Binding-site contacts:
Ligand atom O5 contacts residue ASN703 of chain 1.B at 2.3 Å (h-bond).
Ligand atom O6 contacts residue PHE704 of chain 1.B at 4.2 Å.
Ligand atom C3 contacts residue ASN703 of chain 1.B at 3.7 Å.
Ligand atom C7 contacts residue ASN703 of chain 1.B at 3.3 Å.
Ligand atom C1 contacts residue ASN703 of chain 1.B at 1.4 Å.
Ligand atom C5 contacts residue LEU908 of chain 1.B at 4.3 Å (hydrophobic).
Ligand atom C8 contacts residue ASN703 of chain 1.B at 4.4 Å.
Ligand atom O5 contacts residue GLN1057 of chain 1.B at 4.1 Å.
Ligand atom C8 contacts residue GLN912 of chain 1.B at 4.4 Å.
Ligand atom N2 contacts residue ASN703 of chain 1.B at 2.8 Å (h-bond).
Ligand atom O7 contacts residue GLN1057 of chain 1.B at 3.8 Å.
Ligand atom O7 contacts residue ASN703 of chain 1.B at 3.4 Å (h-bond).
Ligand atom O6 contacts residue GLN912 of chain 1.B at 4.2 Å.
Ligand atom C6 contacts residue ASN703 of chain 1.B at 4.3 Å.
Ligand atom C3 contacts residue LEU908 of chain 1.B at 4.3 Å (hydrophobic).
Ligand atom C2 contacts residue ASN703 of chain 1.B at 2.4 Å.
Ligand atom O6 contacts residue ASN703 of chain 1.B at 3.6 Å (h-bond).
Ligand atom C5 contacts residue ASN703 of chain 1.B at 3.6 Å.
Ligand atom C4 contacts residue ASN703 of chain 1.B at 4.2 Å.

This small molecule binds to this protein.
Small molecule (SMILES): CC(=O)N[C@H]1[C@H](O[C@H]2[C@H](O)[C@@H](NC(C)=O)CO[C@@H]2CO)O[C@H](CO)[C@@H](O)[C@@H]1O

Sequence of chain 1.B:
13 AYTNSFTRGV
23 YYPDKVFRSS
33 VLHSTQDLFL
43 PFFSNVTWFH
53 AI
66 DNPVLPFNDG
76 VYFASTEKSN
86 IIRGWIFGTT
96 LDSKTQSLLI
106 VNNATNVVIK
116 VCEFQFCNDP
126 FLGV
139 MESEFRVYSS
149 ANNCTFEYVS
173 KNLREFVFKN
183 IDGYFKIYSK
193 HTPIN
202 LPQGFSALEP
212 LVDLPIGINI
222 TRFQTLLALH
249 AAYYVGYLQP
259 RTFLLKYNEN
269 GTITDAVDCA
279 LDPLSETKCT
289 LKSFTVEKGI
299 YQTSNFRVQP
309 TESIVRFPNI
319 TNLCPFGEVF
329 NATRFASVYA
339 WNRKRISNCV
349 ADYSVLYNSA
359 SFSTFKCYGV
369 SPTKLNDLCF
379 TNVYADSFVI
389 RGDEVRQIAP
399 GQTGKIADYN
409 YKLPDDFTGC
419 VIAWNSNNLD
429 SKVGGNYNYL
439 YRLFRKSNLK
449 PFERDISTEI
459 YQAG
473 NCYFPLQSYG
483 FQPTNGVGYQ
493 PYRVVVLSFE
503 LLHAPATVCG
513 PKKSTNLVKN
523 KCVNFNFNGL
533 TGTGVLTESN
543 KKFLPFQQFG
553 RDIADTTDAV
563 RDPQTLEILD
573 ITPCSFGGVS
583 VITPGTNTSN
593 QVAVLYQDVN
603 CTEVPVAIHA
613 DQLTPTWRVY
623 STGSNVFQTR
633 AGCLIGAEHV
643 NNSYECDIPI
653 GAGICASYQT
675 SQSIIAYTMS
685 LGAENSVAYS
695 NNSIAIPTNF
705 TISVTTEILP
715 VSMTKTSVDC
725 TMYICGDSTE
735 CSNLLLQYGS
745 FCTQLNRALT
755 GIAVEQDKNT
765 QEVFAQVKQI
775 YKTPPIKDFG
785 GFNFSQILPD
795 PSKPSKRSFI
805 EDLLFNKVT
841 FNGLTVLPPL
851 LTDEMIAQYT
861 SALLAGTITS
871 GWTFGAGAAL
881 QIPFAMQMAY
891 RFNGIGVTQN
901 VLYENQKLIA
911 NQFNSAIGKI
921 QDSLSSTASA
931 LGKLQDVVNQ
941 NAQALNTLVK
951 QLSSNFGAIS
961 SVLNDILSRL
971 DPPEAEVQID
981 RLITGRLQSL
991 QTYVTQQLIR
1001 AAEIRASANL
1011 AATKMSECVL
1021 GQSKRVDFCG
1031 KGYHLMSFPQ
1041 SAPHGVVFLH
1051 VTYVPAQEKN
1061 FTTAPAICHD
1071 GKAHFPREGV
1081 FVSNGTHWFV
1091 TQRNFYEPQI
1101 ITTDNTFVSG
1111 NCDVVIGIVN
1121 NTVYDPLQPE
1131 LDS